A small-molecule ligand and the protein it binds are described below.
Small molecule (SMILES): CC(=O)N[C@@H]1[C@@H](O)[C@H](O)[C@@H](CO)O[C@H]1O

Binding-site contacts:
Ligand atom C7 contacts residue ASN795 of chain 1.A at 3.6 Å.
Ligand atom C5 contacts residue ASN795 of chain 1.A at 3.6 Å.
Ligand atom C1 contacts residue SER797 of chain 1.A at 3.7 Å.
Ligand atom O7 contacts residue ASN795 of chain 1.A at 3.9 Å.
Ligand atom C3 contacts residue ASN795 of chain 1.A at 3.8 Å.
Ligand atom O5 contacts residue SER797 of chain 1.A at 3.7 Å.
Ligand atom C4 contacts residue ASN795 of chain 1.A at 4.2 Å.
Ligand atom C6 contacts residue SER797 of chain 1.A at 4.4 Å.
Ligand atom C1 contacts residue ASN795 of chain 1.A at 1.4 Å.
Ligand atom C5 contacts residue SER797 of chain 1.A at 3.7 Å.
Ligand atom N2 contacts residue ASN795 of chain 1.A at 2.9 Å (h-bond).
Ligand atom O5 contacts residue ASN795 of chain 1.A at 2.3 Å (h-bond).
Ligand atom C6 contacts residue GLN798 of chain 1.A at 4.2 Å.
Ligand atom C2 contacts residue ASN795 of chain 1.A at 2.5 Å.

Sequence of chain 1.A:
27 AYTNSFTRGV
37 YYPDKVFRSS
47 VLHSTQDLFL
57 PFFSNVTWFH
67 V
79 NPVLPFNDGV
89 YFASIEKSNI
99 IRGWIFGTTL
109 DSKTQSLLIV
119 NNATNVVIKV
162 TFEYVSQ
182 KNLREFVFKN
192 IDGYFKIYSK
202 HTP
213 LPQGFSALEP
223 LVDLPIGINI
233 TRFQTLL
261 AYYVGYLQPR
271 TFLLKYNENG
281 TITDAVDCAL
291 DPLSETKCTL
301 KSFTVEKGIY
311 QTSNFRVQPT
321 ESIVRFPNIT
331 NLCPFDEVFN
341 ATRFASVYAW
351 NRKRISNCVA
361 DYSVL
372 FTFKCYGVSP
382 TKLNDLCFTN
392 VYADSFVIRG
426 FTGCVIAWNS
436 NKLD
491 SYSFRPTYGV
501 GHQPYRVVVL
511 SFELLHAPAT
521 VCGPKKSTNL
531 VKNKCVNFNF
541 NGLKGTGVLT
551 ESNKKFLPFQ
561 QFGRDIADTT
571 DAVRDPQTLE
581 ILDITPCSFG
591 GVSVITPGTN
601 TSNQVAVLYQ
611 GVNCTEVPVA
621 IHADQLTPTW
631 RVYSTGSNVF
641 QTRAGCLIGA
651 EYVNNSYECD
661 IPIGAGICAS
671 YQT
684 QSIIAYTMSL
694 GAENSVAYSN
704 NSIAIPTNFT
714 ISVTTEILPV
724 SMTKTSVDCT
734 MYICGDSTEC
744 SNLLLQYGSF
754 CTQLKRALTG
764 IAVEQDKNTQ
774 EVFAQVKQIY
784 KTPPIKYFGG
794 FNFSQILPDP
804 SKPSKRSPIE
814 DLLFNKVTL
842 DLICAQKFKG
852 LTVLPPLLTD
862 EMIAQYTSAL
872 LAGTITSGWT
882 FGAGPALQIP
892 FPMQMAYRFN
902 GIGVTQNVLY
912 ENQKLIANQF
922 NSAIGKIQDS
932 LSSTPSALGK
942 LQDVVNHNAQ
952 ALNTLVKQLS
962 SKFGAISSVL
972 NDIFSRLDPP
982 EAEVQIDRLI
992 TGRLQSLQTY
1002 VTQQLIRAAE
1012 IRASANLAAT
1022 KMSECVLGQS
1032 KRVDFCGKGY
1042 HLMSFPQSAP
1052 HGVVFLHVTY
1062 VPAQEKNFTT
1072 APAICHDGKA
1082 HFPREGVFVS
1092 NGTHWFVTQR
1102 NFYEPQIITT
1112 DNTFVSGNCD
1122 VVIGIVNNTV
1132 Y